Binding-site contacts:
Ligand atom C7 contacts residue ASP110 of chain 3.C at 4.3 Å.
Ligand atom C1 contacts residue ASN103 of chain 3.C at 1.4 Å.
Ligand atom C6 contacts residue LYS117 of chain 3.C at 3.6 Å.
Ligand atom C7 contacts residue ASN103 of chain 3.C at 3.4 Å.
Ligand atom C4 contacts residue LYS117 of chain 3.C at 4.1 Å.
Ligand atom C6 contacts residue TYR161 of chain 3.C at 3.1 Å (hydrophobic).
Ligand atom C1 contacts residue LYS117 of chain 3.C at 3.9 Å.
Ligand atom O7 contacts residue NAG1 of chain 3.Y at 3.1 Å (h-bond).
Ligand atom C4 contacts residue ASN103 of chain 3.C at 4.3 Å.
Ligand atom C8 contacts residue GLU115 of chain 3.C at 3.2 Å.
Ligand atom C2 contacts residue LYS117 of chain 3.C at 4.2 Å.
Ligand atom N2 contacts residue NAG1 of chain 3.Y at 3.3 Å (h-bond).
Ligand atom O7 contacts residue ASP110 of chain 3.C at 3.3 Å (salt-bridge).
Ligand atom C7 contacts residue NAG1 of chain 3.Y at 3.9 Å.
Ligand atom O3 contacts residue GLU115 of chain 3.C at 4.0 Å.
Ligand atom C3 contacts residue ASN103 of chain 3.C at 3.8 Å.
Ligand atom O5 contacts residue LYS117 of chain 3.C at 3.0 Å (salt-bridge).
Ligand atom C5 contacts residue LYS117 of chain 3.C at 3.8 Å.
Ligand atom C7 contacts residue GLU115 of chain 3.C at 4.2 Å.
Ligand atom C8 contacts residue ASN103 of chain 3.C at 3.5 Å.
Ligand atom C8 contacts residue GLY114 of chain 3.C at 3.3 Å.
Ligand atom O6 contacts residue TYR161 of chain 3.C at 3.5 Å (h-bond).
Ligand atom C5 contacts residue TYR161 of chain 3.C at 4.4 Å (hydrophobic).
Ligand atom O5 contacts residue ASN103 of chain 3.C at 2.4 Å (h-bond).
Ligand atom C2 contacts residue ASN103 of chain 3.C at 2.5 Å.
Ligand atom O7 contacts residue ASN107 of chain 3.C at 3.9 Å.
Ligand atom N2 contacts residue ASN103 of chain 3.C at 2.9 Å (h-bond).
Ligand atom C2 contacts residue NAG1 of chain 3.Y at 4.3 Å.
Ligand atom C5 contacts residue ASN103 of chain 3.C at 3.7 Å.
Ligand atom C1 contacts residue NAG1 of chain 3.Y at 4.3 Å.
Ligand atom O7 contacts residue ASN103 of chain 3.C at 4.3 Å.
Ligand atom C2 contacts residue GLU115 of chain 3.C at 4.4 Å.

The small molecule below binds the protein below.
Small molecule (SMILES): CC(=O)N[C@@H]1[C@@H](O)[C@H](O)[C@@H](CO)O[C@H]1O

Sequence of chain 3.C:
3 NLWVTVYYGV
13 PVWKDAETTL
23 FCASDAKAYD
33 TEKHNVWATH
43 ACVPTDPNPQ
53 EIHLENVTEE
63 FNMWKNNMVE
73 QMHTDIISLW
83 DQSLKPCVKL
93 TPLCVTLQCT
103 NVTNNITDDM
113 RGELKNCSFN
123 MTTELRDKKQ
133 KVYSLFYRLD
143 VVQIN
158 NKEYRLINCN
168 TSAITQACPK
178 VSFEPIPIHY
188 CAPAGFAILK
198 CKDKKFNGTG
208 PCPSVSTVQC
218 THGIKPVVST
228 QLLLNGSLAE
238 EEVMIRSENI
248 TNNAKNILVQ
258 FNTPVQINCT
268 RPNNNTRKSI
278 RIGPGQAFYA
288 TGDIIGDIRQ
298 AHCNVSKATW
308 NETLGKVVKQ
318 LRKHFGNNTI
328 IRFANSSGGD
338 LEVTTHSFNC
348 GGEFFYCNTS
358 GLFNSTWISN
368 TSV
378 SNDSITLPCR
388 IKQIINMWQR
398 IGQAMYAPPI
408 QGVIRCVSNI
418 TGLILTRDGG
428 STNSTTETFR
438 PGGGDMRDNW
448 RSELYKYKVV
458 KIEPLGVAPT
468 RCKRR